Sequence of chain 1.C:
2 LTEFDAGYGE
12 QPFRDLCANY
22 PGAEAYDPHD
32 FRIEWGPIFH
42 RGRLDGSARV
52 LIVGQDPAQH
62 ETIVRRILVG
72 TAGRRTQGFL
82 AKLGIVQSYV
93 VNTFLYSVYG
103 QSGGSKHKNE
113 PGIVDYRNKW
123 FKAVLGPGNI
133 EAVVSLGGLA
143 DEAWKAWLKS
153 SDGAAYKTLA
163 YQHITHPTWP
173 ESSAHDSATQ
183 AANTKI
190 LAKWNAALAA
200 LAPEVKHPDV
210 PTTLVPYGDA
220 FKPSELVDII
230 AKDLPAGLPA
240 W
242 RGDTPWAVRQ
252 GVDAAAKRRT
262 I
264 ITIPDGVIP

Binding-site contacts:
Ligand atom C5 contacts residue ASP57 of chain 1.C at 3.4 Å.
Ligand atom O2 contacts residue ASN94 of chain 1.C at 3.5 Å (h-bond).
Ligand atom C2 contacts residue ASP57 of chain 1.C at 3.1 Å.
Ligand atom O4 contacts residue GLU62 of chain 1.C at 3.2 Å.
Ligand atom N3 contacts residue GLN56 of chain 1.C at 4.2 Å.
Ligand atom O2 contacts residue ASP57 of chain 1.C at 3.4 Å (salt-bridge).
Ligand atom O4 contacts residue ASP57 of chain 1.C at 3.9 Å.
Ligand atom O4 contacts residue ASN94 of chain 1.C at 3.1 Å (h-bond).
Ligand atom O4 contacts residue ILE68 of chain 1.C at 3.6 Å.
Ligand atom C5 contacts residue GLU62 of chain 1.C at 3.5 Å.
Ligand atom C4 contacts residue GLU62 of chain 1.C at 4.0 Å.
Ligand atom C2 contacts residue GLN56 of chain 1.C at 3.8 Å.
Ligand atom N1 contacts residue HIS168 of chain 1.C at 3.7 Å.
Ligand atom O2 contacts residue HIS168 of chain 1.C at 3.4 Å (h-bond).
Ligand atom C6 contacts residue LEU69 of chain 1.C at 3.9 Å (hydrophobic).
Ligand atom C6 contacts residue GLU62 of chain 1.C at 4.5 Å.
Ligand atom C4 contacts residue PRO58 of chain 1.C at 3.6 Å (hydrophobic).
Ligand atom O4 contacts residue LEU69 of chain 1.C at 2.7 Å (h-bond).
Ligand atom N3 contacts residue ASP57 of chain 1.C at 3.1 Å (salt-bridge).
Ligand atom C4 contacts residue ASN94 of chain 1.C at 3.5 Å.
Ligand atom C6 contacts residue ASP57 of chain 1.C at 3.4 Å.
Ligand atom C5 contacts residue ALA59 of chain 1.C at 4.3 Å (hydrophobic).
Ligand atom O2 contacts residue GLN56 of chain 1.C at 2.7 Å (h-bond).
Ligand atom C2 contacts residue HIS168 of chain 1.C at 4.0 Å.
Ligand atom N1 contacts residue LEU69 of chain 1.C at 3.8 Å.
Ligand atom O2 contacts residue GLY55 of chain 1.C at 3.6 Å.
Ligand atom C2 contacts residue ASN94 of chain 1.C at 3.8 Å.
Ligand atom O2 contacts residue LEU69 of chain 1.C at 4.2 Å.
Ligand atom N1 contacts residue ALA73 of chain 1.C at 4.1 Å.
Ligand atom C6 contacts residue ALA73 of chain 1.C at 3.9 Å (hydrophobic).
Ligand atom N3 contacts residue ASN94 of chain 1.C at 3.1 Å (h-bond).
Ligand atom C2 contacts residue LEU69 of chain 1.C at 3.6 Å (hydrophobic).
Ligand atom N1 contacts residue ASP57 of chain 1.C at 3.2 Å (salt-bridge).
Ligand atom C5 contacts residue PRO58 of chain 1.C at 3.8 Å (hydrophobic).
Ligand atom C4 contacts residue ASP57 of chain 1.C at 3.2 Å.
Ligand atom C4 contacts residue LEU69 of chain 1.C at 3.5 Å (hydrophobic).
Ligand atom N3 contacts residue PRO58 of chain 1.C at 4.0 Å.
Ligand atom N3 contacts residue LEU69 of chain 1.C at 3.6 Å.
Ligand atom O4 contacts residue PRO58 of chain 1.C at 3.4 Å.
Ligand atom C5 contacts residue LEU69 of chain 1.C at 3.9 Å (hydrophobic).

The protein below binds the small molecule below.
Small molecule (SMILES): O=c1cc[nH]c(=O)[nH]1